Binding-site contacts:
Ligand atom C23 contacts residue ALA216 of chain 2.A at 3.5 Å (hydrophobic).
Ligand atom C8 contacts residue LEU116 of chain 2.A at 3.8 Å (hydrophobic).
Ligand atom C19 contacts residue VAL217 of chain 2.A at 3.7 Å (hydrophobic).
Ligand atom C1 contacts residue LEU207 of chain 2.A at 3.5 Å (hydrophobic).
Ligand atom C14 contacts residue NAP1 of chain 2.D at 3.8 Å.
Ligand atom O3 contacts residue LEU207 of chain 2.A at 3.9 Å.
Ligand atom C18 contacts residue LEU116 of chain 2.A at 3.9 Å (hydrophobic).
Ligand atom O4 contacts residue THR212 of chain 2.A at 3.2 Å.
Ligand atom O2 contacts residue THR114 of chain 2.A at 3.0 Å.
Ligand atom F1 contacts residue PRO168 of chain 2.A at 3.7 Å.
Ligand atom C21 contacts residue NAP1 of chain 2.D at 3.9 Å.
Ligand atom C9 contacts residue TYR167 of chain 2.A at 3.8 Å (hydrophobic).
Ligand atom C16 contacts residue TYR173 of chain 2.A at 3.8 Å (hydrophobic).
Ligand atom O4 contacts residue NAP1 of chain 2.D at 3.9 Å.
Ligand atom O1 contacts residue TYR173 of chain 2.A at 3.3 Å (h-bond).
Ligand atom C1 contacts residue SER160 of chain 2.A at 4.0 Å.
Ligand atom O1 contacts residue SER160 of chain 2.A at 2.7 Å (h-bond).
Ligand atom C20 contacts residue ALA213 of chain 2.A at 3.8 Å (hydrophobic).
Ligand atom C21 contacts residue ALA213 of chain 2.A at 3.6 Å (hydrophobic).
Ligand atom C24 contacts residue TYR173 of chain 2.A at 3.7 Å (hydrophobic).
Ligand atom C5 contacts residue ILE111 of chain 2.A at 3.4 Å (hydrophobic).
Ligand atom C1 contacts residue GLY206 of chain 2.A at 3.5 Å.
Ligand atom O4 contacts residue ALA213 of chain 2.A at 3.8 Å.
Ligand atom C3 contacts residue ALA162 of chain 2.A at 3.8 Å (hydrophobic).
Ligand atom C23 contacts residue THR114 of chain 2.A at 3.8 Å.
Ligand atom C18 contacts residue ALA216 of chain 2.A at 3.7 Å (hydrophobic).
Ligand atom C3 contacts residue TYR167 of chain 2.A at 3.9 Å (hydrophobic).
Ligand atom F1 contacts residue VAL221 of chain 2.A at 4.0 Å.
Ligand atom C1 contacts residue NAP1 of chain 2.D at 4.0 Å.
Ligand atom O1 contacts residue NAP1 of chain 2.D at 3.2 Å.
Ligand atom CL1 contacts residue TYR167 of chain 2.A at 4.0 Å.
Ligand atom C14 contacts residue SER160 of chain 2.A at 3.7 Å.
Ligand atom C17 contacts residue LEU116 of chain 2.A at 3.8 Å (hydrophobic).
Ligand atom C20 contacts residue LEU207 of chain 2.A at 4.0 Å (hydrophobic).
Ligand atom C17 contacts residue VAL170 of chain 2.A at 3.7 Å (hydrophobic).
Ligand atom O2 contacts residue ILE111 of chain 2.A at 3.9 Å.
Ligand atom C20 contacts residue NAP1 of chain 2.D at 3.7 Å.
Ligand atom C1 contacts residue LEU205 of chain 2.A at 3.8 Å (hydrophobic).
Ligand atom C3 contacts residue SER160 of chain 2.A at 3.8 Å.
Ligand atom C5 contacts residue NAP1 of chain 2.D at 3.7 Å.

A protein and the small-molecule ligand that binds it are described below.
Small molecule (SMILES): CC(C)(Oc1ccc(F)cc1Cl)C(=O)NC1[C@@H]2CC3C[C@H]1CC(S(C)(=O)=O)(C3)C2

Sequence of chain 2.A:
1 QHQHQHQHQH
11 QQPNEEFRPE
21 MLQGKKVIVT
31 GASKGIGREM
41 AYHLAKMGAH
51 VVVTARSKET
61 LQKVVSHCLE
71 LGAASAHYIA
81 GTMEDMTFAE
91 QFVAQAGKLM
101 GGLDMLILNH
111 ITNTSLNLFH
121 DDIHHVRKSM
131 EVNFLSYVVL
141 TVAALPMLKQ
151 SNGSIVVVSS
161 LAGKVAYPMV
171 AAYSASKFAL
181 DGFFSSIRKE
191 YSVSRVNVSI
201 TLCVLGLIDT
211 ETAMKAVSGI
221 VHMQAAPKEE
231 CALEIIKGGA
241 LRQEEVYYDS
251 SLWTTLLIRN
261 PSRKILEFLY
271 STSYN